Sequence of chain 1.G:
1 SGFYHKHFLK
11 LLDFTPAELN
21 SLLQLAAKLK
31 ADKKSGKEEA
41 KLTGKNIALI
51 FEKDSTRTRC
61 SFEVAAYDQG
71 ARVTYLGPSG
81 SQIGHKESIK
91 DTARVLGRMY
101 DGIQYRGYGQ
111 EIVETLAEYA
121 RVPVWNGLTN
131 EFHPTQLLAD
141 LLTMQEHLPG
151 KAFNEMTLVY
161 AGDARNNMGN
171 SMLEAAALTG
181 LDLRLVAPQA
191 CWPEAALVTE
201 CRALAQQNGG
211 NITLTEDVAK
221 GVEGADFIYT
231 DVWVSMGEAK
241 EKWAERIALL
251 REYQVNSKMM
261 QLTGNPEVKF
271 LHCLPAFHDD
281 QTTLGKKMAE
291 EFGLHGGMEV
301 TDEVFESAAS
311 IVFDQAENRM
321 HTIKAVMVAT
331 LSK

Binding-site contacts:
Ligand atom N contacts residue ASN166 of chain 1.H at 3.2 Å (h-bond).
Ligand atom O1P contacts residue ARG106 of chain 1.H at 2.7 Å (salt-bridge).
Ligand atom C1P contacts residue LEU274 of chain 1.H at 3.5 Å (hydrophobic).
Ligand atom O1P contacts residue SER55 of chain 1.H at 3.8 Å.
Ligand atom C contacts residue SER235 of chain 1.H at 3.5 Å.
Ligand atom O2P contacts residue ARG57 of chain 1.H at 3.8 Å.
Ligand atom CD contacts residue HIS133 of chain 1.H at 3.4 Å.
Ligand atom P contacts residue ARG57 of chain 1.H at 3.7 Å.
Ligand atom O1 contacts residue ARG319 of chain 1.H at 3.2 Å (salt-bridge).
Ligand atom C1 contacts residue LEU274 of chain 1.H at 3.7 Å (hydrophobic).
Ligand atom C1 contacts residue ARG106 of chain 1.H at 3.8 Å.
Ligand atom OXT contacts residue ASN167 of chain 1.H at 3.3 Å (h-bond).
Ligand atom CB contacts residue ASN167 of chain 1.H at 3.5 Å.
Ligand atom P contacts residue ARG106 of chain 1.H at 3.3 Å.
Ligand atom O2P contacts residue THR58 of chain 1.H at 2.7 Å (h-bond).
Ligand atom O1 contacts residue HIS133 of chain 1.H at 3.1 Å (h-bond).
Ligand atom O contacts residue MET236 of chain 1.H at 3.1 Å (h-bond).
Ligand atom O1P contacts residue GLN82 of chain 1.G at 2.8 Å (h-bond).
Ligand atom C1P contacts residue ARG57 of chain 1.H at 3.4 Å.
Ligand atom N contacts residue SER235 of chain 1.H at 3.0 Å (h-bond).
Ligand atom O3P contacts residue THR56 of chain 1.H at 3.0 Å (h-bond).
Ligand atom O2P contacts residue SER55 of chain 1.H at 2.7 Å (h-bond).
Ligand atom OXT contacts residue SER235 of chain 1.H at 3.5 Å.
Ligand atom C1 contacts residue ARG319 of chain 1.H at 3.6 Å.
Ligand atom O3P contacts residue ARG57 of chain 1.H at 2.7 Å (salt-bridge).
Ligand atom C1 contacts residue HIS133 of chain 1.H at 3.8 Å.
Ligand atom OXT contacts residue MET236 of chain 1.H at 3.6 Å (h-bond).
Ligand atom O contacts residue SER235 of chain 1.H at 3.6 Å.
Ligand atom C1P contacts residue ARG319 of chain 1.H at 3.5 Å.
Ligand atom O2P contacts residue ARG106 of chain 1.H at 2.9 Å (salt-bridge).
Ligand atom CA contacts residue ASP231 of chain 1.H at 3.2 Å.
Ligand atom O1 contacts residue ARG106 of chain 1.H at 3.0 Å (salt-bridge).
Ligand atom CD contacts residue LEU128 of chain 1.H at 3.7 Å (hydrophobic).
Ligand atom N contacts residue ASP231 of chain 1.H at 2.8 Å (salt-bridge).
Ligand atom CB contacts residue ASP231 of chain 1.H at 3.5 Å.
Ligand atom NE contacts residue LEU274 of chain 1.H at 2.9 Å (h-bond).
Ligand atom C contacts residue MET236 of chain 1.H at 3.6 Å (hydrophobic).
Ligand atom N contacts residue ASN167 of chain 1.H at 3.3 Å (h-bond).
Ligand atom O1 contacts residue THR58 of chain 1.H at 3.2 Å (h-bond).
Ligand atom CA contacts residue SER235 of chain 1.H at 3.8 Å.

The small molecule below binds the protein below.
Small molecule (SMILES): N[C@@H](CCCNC(=O)CP(=O)(O)O)C(=O)O

Sequence of chain 1.H:
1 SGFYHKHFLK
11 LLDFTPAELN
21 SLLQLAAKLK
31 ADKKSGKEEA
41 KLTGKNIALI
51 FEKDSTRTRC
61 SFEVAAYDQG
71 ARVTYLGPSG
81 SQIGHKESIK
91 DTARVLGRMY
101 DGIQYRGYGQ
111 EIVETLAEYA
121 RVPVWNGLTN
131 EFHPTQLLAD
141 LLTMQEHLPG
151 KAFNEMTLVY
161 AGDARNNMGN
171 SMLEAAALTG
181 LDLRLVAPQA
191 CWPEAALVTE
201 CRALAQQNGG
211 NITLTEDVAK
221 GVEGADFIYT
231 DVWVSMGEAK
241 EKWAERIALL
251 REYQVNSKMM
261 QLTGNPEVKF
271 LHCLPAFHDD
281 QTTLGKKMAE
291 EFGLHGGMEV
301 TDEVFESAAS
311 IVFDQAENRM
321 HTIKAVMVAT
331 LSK